Binding-site contacts:
Ligand atom C7 contacts residue ASN202 of chain 1.A at 3.4 Å.
Ligand atom O7 contacts residue ASN202 of chain 1.A at 3.7 Å.
Ligand atom C4 contacts residue ASN202 of chain 1.A at 4.1 Å.
Ligand atom O5 contacts residue THR204 of chain 1.A at 3.7 Å.
Ligand atom O5 contacts residue LYS205 of chain 1.A at 4.3 Å.
Ligand atom C3 contacts residue THR204 of chain 1.A at 4.4 Å.
Ligand atom O5 contacts residue ASN202 of chain 1.A at 2.4 Å (h-bond).
Ligand atom C2 contacts residue ASN202 of chain 1.A at 2.2 Å.
Ligand atom N2 contacts residue THR204 of chain 1.A at 4.3 Å.
Ligand atom C1 contacts residue ASN202 of chain 1.A at 1.4 Å.
Ligand atom C8 contacts residue ASN202 of chain 1.A at 4.5 Å.
Ligand atom O6 contacts residue LYS205 of chain 1.A at 4.0 Å.
Ligand atom C5 contacts residue ASN202 of chain 1.A at 3.6 Å.
Ligand atom C5 contacts residue THR204 of chain 1.A at 3.8 Å.
Ligand atom C8 contacts residue THR274 of chain 1.A at 3.5 Å.
Ligand atom C1 contacts residue THR204 of chain 1.A at 3.1 Å.
Ligand atom N2 contacts residue ASN202 of chain 1.A at 2.7 Å (h-bond).
Ligand atom C2 contacts residue THR204 of chain 1.A at 4.1 Å.
Ligand atom C3 contacts residue ASN202 of chain 1.A at 3.6 Å.

Sequence of chain 1.A:
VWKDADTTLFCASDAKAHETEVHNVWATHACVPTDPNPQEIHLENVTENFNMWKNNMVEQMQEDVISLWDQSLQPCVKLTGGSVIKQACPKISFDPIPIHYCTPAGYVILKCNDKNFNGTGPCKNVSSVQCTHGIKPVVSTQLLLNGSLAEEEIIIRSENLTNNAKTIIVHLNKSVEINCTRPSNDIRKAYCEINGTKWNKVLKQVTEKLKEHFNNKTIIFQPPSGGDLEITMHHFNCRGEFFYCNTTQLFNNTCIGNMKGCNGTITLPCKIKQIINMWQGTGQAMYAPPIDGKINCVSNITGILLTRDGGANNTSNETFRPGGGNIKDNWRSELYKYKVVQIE

A small-molecule ligand and the protein it binds are described below.
Small molecule (SMILES): CC(=O)N[C@@H]1[C@@H](O)[C@H](O)[C@@H](CO)O[C@H]1O